Binding-site contacts:
Ligand atom N3 contacts residue DG1 of chain 1.D at 2.7 Å (h-bond).
Ligand atom N2 contacts residue DT5 of chain 1.D at 3.3 Å (h-bond).
Ligand atom O3' contacts residue GLY267 of chain 1.A at 3.4 Å.
Ligand atom N6 contacts residue DT5 of chain 1.D at 3.1 Å (h-bond).
Ligand atom OP1 contacts residue ARG247 of chain 1.A at 2.9 Å (salt-bridge).
Ligand atom C2' contacts residue TYR264 of chain 1.A at 3.4 Å (hydrophobic).
Ligand atom N6 contacts residue DT2 of chain 1.D at 3.0 Å (h-bond).
Ligand atom C2 contacts residue DG6 of chain 1.D at 3.3 Å.
Ligand atom OP1 contacts residue ASP186 of chain 1.A at 2.8 Å (salt-bridge).
Ligand atom N1 contacts residue DC4 of chain 1.D at 2.8 Å (h-bond).
Ligand atom C2' contacts residue ASN272 of chain 1.A at 3.3 Å.
Ligand atom O2 contacts residue ASN272 of chain 1.A at 3.1 Å (h-bond).
Ligand atom C1' contacts residue TYR264 of chain 1.A at 3.4 Å (hydrophobic).
Ligand atom O3' contacts residue TRP101 of chain 1.A at 3.4 Å.
Ligand atom O2 contacts residue TYR264 of chain 1.A at 3.4 Å.
Ligand atom O6 contacts residue DC4 of chain 1.D at 2.9 Å (h-bond).
Ligand atom OP1 contacts residue GLY102 of chain 1.A at 2.9 Å (h-bond).
Ligand atom N3 contacts residue DA3 of chain 1.D at 2.7 Å (h-bond).
Ligand atom N3 contacts residue TYR264 of chain 1.A at 2.8 Å (h-bond).
Ligand atom O2 contacts residue DG6 of chain 1.D at 2.9 Å (h-bond).
Ligand atom N3 contacts residue DG6 of chain 1.D at 3.0 Å (h-bond).
Ligand atom OP1 contacts residue THR107 of chain 1.A at 2.7 Å (h-bond).
Ligand atom OP1 contacts residue ASP188 of chain 1.A at 3.0 Å (salt-bridge).
Ligand atom C4 contacts residue DG6 of chain 1.D at 3.3 Å.
Ligand atom OP1 contacts residue GLY104 of chain 1.A at 2.9 Å (h-bond).
Ligand atom N1 contacts residue DT5 of chain 1.D at 2.9 Å (h-bond).
Ligand atom O2 contacts residue DA3 of chain 1.D at 3.2 Å.
Ligand atom N2 contacts residue DC4 of chain 1.D at 2.8 Å (h-bond).
Ligand atom OP2 contacts residue LYS106 of chain 1.A at 3.4 Å.
Ligand atom N3 contacts residue DG6 of chain 1.D at 3.0 Å (h-bond).
Ligand atom C6 contacts residue DA3 of chain 1.D at 3.4 Å.
Ligand atom C2 contacts residue DT2 of chain 1.D at 3.3 Å.
Ligand atom N4 contacts residue DG6 of chain 1.D at 3.0 Å (h-bond).
Ligand atom OP1 contacts residue TRP101 of chain 1.A at 2.8 Å (h-bond).
Ligand atom O2 contacts residue DG1 of chain 1.D at 2.5 Å (h-bond).
Ligand atom N4 contacts residue DG1 of chain 1.D at 2.8 Å (h-bond).
Ligand atom O5' contacts residue GLY104 of chain 1.A at 3.3 Å (h-bond).
Ligand atom N1 contacts residue DT2 of chain 1.D at 2.7 Å (h-bond).
Ligand atom O4 contacts residue DA3 of chain 1.D at 3.1 Å (h-bond).
Ligand atom C2 contacts residue DG1 of chain 1.D at 3.3 Å.

Sequence of chain 1.A:
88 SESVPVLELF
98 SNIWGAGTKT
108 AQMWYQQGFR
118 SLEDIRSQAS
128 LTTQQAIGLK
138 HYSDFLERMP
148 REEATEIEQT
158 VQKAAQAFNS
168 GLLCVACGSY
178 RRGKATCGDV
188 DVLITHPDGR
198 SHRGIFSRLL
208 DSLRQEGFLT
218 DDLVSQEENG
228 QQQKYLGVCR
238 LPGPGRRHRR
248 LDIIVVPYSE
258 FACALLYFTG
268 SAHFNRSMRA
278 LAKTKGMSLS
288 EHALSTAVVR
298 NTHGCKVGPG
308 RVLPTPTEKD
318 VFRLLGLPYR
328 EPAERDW

A small-molecule ligand and the protein it binds are described below.
Small molecule (SMILES): Cc1cn([C@H]2C[C@H](O[P](=O)(O)OC[C@H]3O[C@@H](n4cnc5c(N)ncnc54)C[C@@H]3O[P](=O)(O)OC[C@H]3O[C@@H](n4ccc(N)nc4=O)C[C@@H]3O)[C@@H](CO[P](=O)(O)O[C@H]3C[C@H](n4cnc5c(=O)nc(N)[nH]c54)O[C@@H]3CO[P](=O)(O)O[C@H]3C[C@H](n4cnc5c(N)ncnc54)O[C@@H]3CO[P](=O)(O)O[C@H]3C[C@H](n4ccc(N)nc4=O)O[C@@H]3CO)O2)c(=O)[nH]c1=O